Sequence of chain 1.A:
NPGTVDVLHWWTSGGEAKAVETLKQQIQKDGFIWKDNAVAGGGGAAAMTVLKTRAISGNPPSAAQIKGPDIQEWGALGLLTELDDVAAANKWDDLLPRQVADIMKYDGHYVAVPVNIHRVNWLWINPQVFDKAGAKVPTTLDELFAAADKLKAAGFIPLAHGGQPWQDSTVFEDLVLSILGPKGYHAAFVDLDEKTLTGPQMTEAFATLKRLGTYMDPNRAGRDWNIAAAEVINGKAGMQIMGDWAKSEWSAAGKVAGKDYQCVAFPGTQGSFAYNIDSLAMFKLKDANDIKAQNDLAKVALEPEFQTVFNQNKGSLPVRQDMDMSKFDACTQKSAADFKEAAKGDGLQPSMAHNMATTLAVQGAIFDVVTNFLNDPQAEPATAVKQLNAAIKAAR

A small-molecule ligand and the protein it binds are described below.
Small molecule (SMILES): OC[C@H]1O[C@@H](O)[C@H](O)[C@@H](O)[C@@H]1O

Binding-site contacts:
Ligand atom O5 contacts residue GLY66 of chain 1.A at 3.6 Å (h-bond).
Ligand atom O6 contacts residue TRP248 of chain 1.A at 3.7 Å.
Ligand atom C4 contacts residue GLU39 of chain 1.A at 3.2 Å.
Ligand atom O1 contacts residue TRP33 of chain 1.A at 3.6 Å.
Ligand atom O4 contacts residue LYS337 of chain 1.A at 2.9 Å (salt-bridge).
Ligand atom O1 contacts residue LYS90 of chain 1.A at 2.9 Å (salt-bridge).
Ligand atom C6 contacts residue GLU39 of chain 1.A at 3.1 Å.
Ligand atom C4 contacts residue LYS337 of chain 1.A at 3.9 Å.
Ligand atom C1 contacts residue ASN299 of chain 1.A at 3.8 Å.
Ligand atom C1 contacts residue LYS90 of chain 1.A at 3.9 Å.
Ligand atom O6 contacts residue TRP33 of chain 1.A at 3.2 Å.
Ligand atom O3 contacts residue ASP301 of chain 1.A at 2.6 Å (salt-bridge).
Ligand atom C2 contacts residue TRP33 of chain 1.A at 3.6 Å (hydrophobic).
Ligand atom O6 contacts residue GLU39 of chain 1.A at 2.8 Å (salt-bridge).
Ligand atom O2 contacts residue ASN299 of chain 1.A at 2.8 Å (h-bond).
Ligand atom C6 contacts residue TRP268 of chain 1.A at 3.7 Å (hydrophobic).
Ligand atom C6 contacts residue TRP248 of chain 1.A at 3.7 Å (hydrophobic).
Ligand atom O2 contacts residue ASP301 of chain 1.A at 2.6 Å (salt-bridge).
Ligand atom O6 contacts residue GLY66 of chain 1.A at 3.1 Å (h-bond).
Ligand atom C5 contacts residue TRP268 of chain 1.A at 3.8 Å (hydrophobic).
Ligand atom O3 contacts residue LYS337 of chain 1.A at 3.0 Å (salt-bridge).
Ligand atom O1 contacts residue GLY66 of chain 1.A at 3.9 Å.
Ligand atom O4 contacts residue GLU39 of chain 1.A at 2.6 Å (salt-bridge).
Ligand atom C2 contacts residue ASP301 of chain 1.A at 3.4 Å.
Ligand atom C2 contacts residue ASN299 of chain 1.A at 3.7 Å.
Ligand atom C6 contacts residue GLY66 of chain 1.A at 3.8 Å.
Ligand atom C1 contacts residue HIS377 of chain 1.A at 3.4 Å.
Ligand atom C3 contacts residue LYS337 of chain 1.A at 3.7 Å.
Ligand atom O3 contacts residue GLN88 of chain 1.A at 3.7 Å.
Ligand atom O2 contacts residue LYS90 of chain 1.A at 2.9 Å (salt-bridge).
Ligand atom C1 contacts residue TRP33 of chain 1.A at 3.8 Å (hydrophobic).
Ligand atom C3 contacts residue ASP301 of chain 1.A at 3.6 Å.
Ligand atom O6 contacts residue GLY65 of chain 1.A at 3.4 Å.
Ligand atom O1 contacts residue HIS377 of chain 1.A at 2.8 Å (h-bond).
Ligand atom O4 contacts residue TRP268 of chain 1.A at 3.4 Å.
Ligand atom O5 contacts residue TRP33 of chain 1.A at 3.2 Å (h-bond).
Ligand atom O3 contacts residue TRP34 of chain 1.A at 2.9 Å (h-bond).
Ligand atom C5 contacts residue GLU39 of chain 1.A at 3.8 Å.
Ligand atom C4 contacts residue TRP33 of chain 1.A at 3.8 Å (hydrophobic).
Ligand atom C2 contacts residue LYS90 of chain 1.A at 3.8 Å.